Sequence of chain 4.C:
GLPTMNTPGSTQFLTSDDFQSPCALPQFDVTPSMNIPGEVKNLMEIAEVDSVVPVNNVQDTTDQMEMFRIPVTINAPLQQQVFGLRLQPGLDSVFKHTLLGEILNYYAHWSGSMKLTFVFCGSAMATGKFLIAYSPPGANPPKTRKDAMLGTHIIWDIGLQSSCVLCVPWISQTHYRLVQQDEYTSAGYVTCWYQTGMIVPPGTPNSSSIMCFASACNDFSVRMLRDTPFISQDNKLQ

Sequence of chain 3.C:
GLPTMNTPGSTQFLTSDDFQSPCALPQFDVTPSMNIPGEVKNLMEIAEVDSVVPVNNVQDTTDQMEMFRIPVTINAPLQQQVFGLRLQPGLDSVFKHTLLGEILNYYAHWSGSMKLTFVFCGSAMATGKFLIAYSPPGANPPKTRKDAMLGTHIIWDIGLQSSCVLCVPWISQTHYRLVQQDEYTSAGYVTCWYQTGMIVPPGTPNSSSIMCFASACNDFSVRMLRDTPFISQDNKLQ

Sequence of chain 4.A:
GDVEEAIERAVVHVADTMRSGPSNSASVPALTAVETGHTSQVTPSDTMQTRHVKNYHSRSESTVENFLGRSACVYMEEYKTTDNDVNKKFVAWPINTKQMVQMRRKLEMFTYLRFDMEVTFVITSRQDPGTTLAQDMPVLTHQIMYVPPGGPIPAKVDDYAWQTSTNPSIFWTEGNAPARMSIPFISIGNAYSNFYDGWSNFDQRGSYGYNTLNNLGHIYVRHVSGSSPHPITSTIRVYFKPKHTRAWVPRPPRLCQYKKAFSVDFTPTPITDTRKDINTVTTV

Binding-site contacts:
Ligand atom C2A contacts residue MET181 of chain 4.A at 3.7 Å (hydrophobic).
Ligand atom C4A contacts residue ILE170 of chain 4.A at 3.9 Å (hydrophobic).
Ligand atom C3 contacts residue W711 of chain 4.F at 3.3 Å.
Ligand atom N2 contacts residue W711 of chain 4.F at 2.9 Å.
Ligand atom C2C contacts residue LEU216 of chain 4.A at 3.7 Å (hydrophobic).
Ligand atom C4A contacts residue MET181 of chain 4.A at 3.6 Å (hydrophobic).
Ligand atom C1B contacts residue ILE183 of chain 4.A at 4.0 Å (hydrophobic).
Ligand atom C4A contacts residue LEU14 of chain 3.C at 4.0 Å (hydrophobic).
Ligand atom C5A contacts residue ILE144 of chain 4.A at 3.7 Å (hydrophobic).
Ligand atom C4C contacts residue MET117 of chain 4.A at 3.9 Å (hydrophobic).
Ligand atom O1A contacts residue PHE121 of chain 4.A at 4.0 Å.
Ligand atom C5B contacts residue TYR146 of chain 4.A at 3.4 Å (hydrophobic).
Ligand atom C2B contacts residue ILE219 of chain 4.A at 3.8 Å (hydrophobic).
Ligand atom C6C contacts residue ILE186 of chain 4.A at 3.9 Å (hydrophobic).
Ligand atom C2A contacts residue TYR146 of chain 4.A at 3.7 Å (hydrophobic).
Ligand atom C3C contacts residue LEU216 of chain 4.A at 3.7 Å (hydrophobic).
Ligand atom C31 contacts residue ASN214 of chain 4.A at 3.3 Å.
Ligand atom C31 contacts residue LEU216 of chain 4.A at 3.4 Å (hydrophobic).
Ligand atom O1 contacts residue W711 of chain 4.F at 3.7 Å.
Ligand atom C5B contacts residue ILE183 of chain 4.A at 3.7 Å (hydrophobic).
Ligand atom C3C contacts residue TYR192 of chain 4.A at 4.0 Å (hydrophobic).
Ligand atom O1B contacts residue ILE95 of chain 4.A at 3.6 Å.
Ligand atom C2C contacts residue THR97 of chain 4.A at 3.9 Å.
Ligand atom C4B contacts residue TYR146 of chain 4.A at 3.7 Å (hydrophobic).
Ligand atom C6B contacts residue ILE183 of chain 4.A at 3.5 Å (hydrophobic).
Ligand atom C31 contacts residue W711 of chain 4.F at 3.0 Å.
Ligand atom C5A contacts residue ILE170 of chain 4.A at 3.8 Å (hydrophobic).
Ligand atom N2 contacts residue THR97 of chain 4.A at 3.7 Å.
Ligand atom C6B contacts residue TYR146 of chain 4.A at 3.8 Å (hydrophobic).
Ligand atom N3A contacts residue TYR146 of chain 4.A at 4.0 Å.
Ligand atom C1C contacts residue PHE115 of chain 4.A at 3.9 Å (hydrophobic).
Ligand atom N3A contacts residue ALA24 of chain 4.C at 3.8 Å.
Ligand atom C1C contacts residue THR97 of chain 4.A at 3.9 Å.
Ligand atom O1 contacts residue THR97 of chain 4.A at 3.4 Å (h-bond).
Ligand atom C3B contacts residue ILE219 of chain 4.A at 3.8 Å (hydrophobic).
Ligand atom C5A contacts residue PRO168 of chain 4.A at 4.0 Å (hydrophobic).
Ligand atom C4B contacts residue ILE183 of chain 4.A at 4.0 Å (hydrophobic).
Ligand atom N3A contacts residue MET181 of chain 4.A at 3.3 Å.
Ligand atom C4A contacts residue ALA24 of chain 4.C at 4.0 Å (hydrophobic).
Ligand atom C4 contacts residue TYR192 of chain 4.A at 3.5 Å (hydrophobic).

A protein and the small-molecule ligand that binds it are described below.
Small molecule (SMILES): Cc1cc(CCCCCCCOc2ccc(C3=NCCO3)cc2)on1